This small molecule binds to this protein.
Small molecule (SMILES): O=S(=O)(c1cccc2c(O)nccc12)N1CCCNCC1

Sequence of chain 1.A:
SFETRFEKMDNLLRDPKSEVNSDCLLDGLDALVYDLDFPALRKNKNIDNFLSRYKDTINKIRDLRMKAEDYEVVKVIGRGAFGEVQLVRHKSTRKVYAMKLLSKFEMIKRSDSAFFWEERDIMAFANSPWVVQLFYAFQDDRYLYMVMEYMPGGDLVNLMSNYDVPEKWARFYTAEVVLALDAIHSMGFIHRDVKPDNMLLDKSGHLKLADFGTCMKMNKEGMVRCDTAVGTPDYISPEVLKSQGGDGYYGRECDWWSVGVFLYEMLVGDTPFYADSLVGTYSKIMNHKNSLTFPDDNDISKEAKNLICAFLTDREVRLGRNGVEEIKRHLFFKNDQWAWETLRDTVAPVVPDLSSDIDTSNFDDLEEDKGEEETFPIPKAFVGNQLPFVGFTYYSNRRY

Binding-site contacts:
Ligand atom S1 contacts residue VAL90 of chain 1.A at 4.2 Å.
Ligand atom O3 contacts residue MET153 of chain 1.A at 4.2 Å.
Ligand atom C11 contacts residue ASN203 of chain 1.A at 3.4 Å.
Ligand atom C13 contacts residue ASP216 of chain 1.A at 3.6 Å.
Ligand atom C6 contacts residue VAL90 of chain 1.A at 4.3 Å (hydrophobic).
Ligand atom C8 contacts residue PHE368 of chain 1.A at 3.6 Å (hydrophobic).
Ligand atom O1 contacts residue GLU154 of chain 1.A at 3.8 Å.
Ligand atom C3 contacts residue ALA215 of chain 1.A at 4.1 Å (hydrophobic).
Ligand atom C7 contacts residue PHE368 of chain 1.A at 3.6 Å (hydrophobic).
Ligand atom C9 contacts residue LEU205 of chain 1.A at 4.1 Å (hydrophobic).
Ligand atom O1 contacts residue ALA103 of chain 1.A at 3.5 Å.
Ligand atom C11 contacts residue ASP202 of chain 1.A at 3.7 Å.
Ligand atom C14 contacts residue VAL90 of chain 1.A at 3.7 Å (hydrophobic).
Ligand atom C5 contacts residue VAL90 of chain 1.A at 4.3 Å (hydrophobic).
Ligand atom O1 contacts residue MET156 of chain 1.A at 2.8 Å (h-bond).
Ligand atom C11 contacts residue ASP216 of chain 1.A at 3.4 Å.
Ligand atom C13 contacts residue LYS105 of chain 1.A at 4.1 Å.
Ligand atom C12 contacts residue ASN203 of chain 1.A at 4.2 Å.
Ligand atom C7 contacts residue VAL90 of chain 1.A at 4.3 Å (hydrophobic).
Ligand atom C10 contacts residue ASP202 of chain 1.A at 3.5 Å.
Ligand atom N1 contacts residue MET156 of chain 1.A at 3.9 Å.
Ligand atom N3 contacts residue ASP216 of chain 1.A at 3.2 Å (salt-bridge).
Ligand atom C7 contacts residue ILE82 of chain 1.A at 4.2 Å (hydrophobic).
Ligand atom N1 contacts residue GLU154 of chain 1.A at 2.9 Å (salt-bridge).
Ligand atom C2 contacts residue VAL137 of chain 1.A at 3.7 Å (hydrophobic).
Ligand atom N1 contacts residue ALA103 of chain 1.A at 3.7 Å.
Ligand atom C3 contacts residue MET153 of chain 1.A at 3.7 Å (hydrophobic).
Ligand atom C1 contacts residue GLU154 of chain 1.A at 3.8 Å.
Ligand atom C1 contacts residue ALA103 of chain 1.A at 3.6 Å (hydrophobic).
Ligand atom C12 contacts residue ASP216 of chain 1.A at 3.5 Å.
Ligand atom C8 contacts residue ILE82 of chain 1.A at 3.7 Å (hydrophobic).
Ligand atom O1 contacts residue TYR155 of chain 1.A at 3.4 Å.
Ligand atom O2 contacts residue ASP216 of chain 1.A at 3.8 Å.
Ligand atom O3 contacts residue LYS105 of chain 1.A at 3.8 Å.
Ligand atom C8 contacts residue LEU205 of chain 1.A at 4.0 Å (hydrophobic).
Ligand atom C1 contacts residue MET156 of chain 1.A at 3.7 Å (hydrophobic).
Ligand atom O2 contacts residue ALA215 of chain 1.A at 3.3 Å.
Ligand atom C2 contacts residue MET153 of chain 1.A at 3.7 Å (hydrophobic).
Ligand atom C2 contacts residue GLU154 of chain 1.A at 3.7 Å.
Ligand atom O3 contacts residue VAL90 of chain 1.A at 3.4 Å.